Binding-site contacts:
Ligand atom N contacts residue ASP862 of chain 6.D at 1.2 Å.
Ligand atom N contacts residue LYS858 of chain 6.D at 1.3 Å (salt-bridge).
Ligand atom CD contacts residue ARG864 of chain 6.D at 0.6 Å.
Ligand atom CG contacts residue ALA860 of chain 6.D at 1.4 Å (hydrophobic).
Ligand atom NH1 contacts residue LEU829 of chain 6.D at 1.2 Å (h-bond).
Ligand atom NE contacts residue ALA826 of chain 6.D at 1.4 Å (h-bond).
Ligand atom CB contacts residue LYS858 of chain 6.D at 1.5 Å.
Ligand atom N contacts residue VAL814 of chain 6.D at 1.3 Å.
Ligand atom CA contacts residue LEU870 of chain 6.D at 0.9 Å (hydrophobic).
Ligand atom N contacts residue LYS858 of chain 6.D at 1.5 Å.
Ligand atom CB contacts residue LYS859 of chain 6.D at 1.3 Å.
Ligand atom C contacts residue LYS858 of chain 6.D at 1.6 Å.
Ligand atom CD2 contacts residue ILE866 of chain 6.D at 1.4 Å (hydrophobic).
Ligand atom CB contacts residue ARG857 of chain 6.D at 1.3 Å.
Ligand atom O contacts residue ASP862 of chain 6.D at 1.2 Å.
Ligand atom C contacts residue ASP855 of chain 6.D at 1.5 Å.
Ligand atom NZ contacts residue ARG864 of chain 6.D at 1.1 Å.
Ligand atom N contacts residue LYS858 of chain 6.D at 1.2 Å.
Ligand atom O contacts residue ASP855 of chain 6.D at 0.3 Å (salt-bridge).
Ligand atom CA contacts residue ASP862 of chain 6.D at 1.1 Å.
Ligand atom CE contacts residue ARG864 of chain 6.D at 0.4 Å.
Ligand atom CD contacts residue CYS830 of chain 6.D at 1.6 Å (hydrophobic).
Ligand atom CG contacts residue ILE866 of chain 6.D at 1.1 Å (hydrophobic).
Ligand atom CA contacts residue VAL814 of chain 6.D at 1.5 Å (hydrophobic).
Ligand atom CZ contacts residue LEU829 of chain 6.D at 0.9 Å (hydrophobic).
Ligand atom CA contacts residue LYS858 of chain 6.D at 1.5 Å.
Ligand atom CG contacts residue ARG864 of chain 6.D at 1.1 Å.
Ligand atom C contacts residue ASP862 of chain 6.D at 0.9 Å.
Ligand atom CB contacts residue LEU870 of chain 6.D at 1.5 Å (hydrophobic).
Ligand atom O contacts residue SER856 of chain 6.D at 1.3 Å.
Ligand atom CD1 contacts residue ALA860 of chain 6.D at 1.5 Å (hydrophobic).
Ligand atom O contacts residue LEU810 of chain 6.D at 1.2 Å.
Ligand atom NH2 contacts residue LEU829 of chain 6.D at 1.3 Å (h-bond).
Ligand atom O contacts residue GLU863 of chain 6.D at 1.5 Å.
Ligand atom CD2 contacts residue ALA860 of chain 6.D at 0.9 Å (hydrophobic).
Ligand atom N contacts residue GLU863 of chain 6.D at 1.2 Å (salt-bridge).
Ligand atom O contacts residue ILE866 of chain 6.D at 0.8 Å.
Ligand atom CD contacts residue LYS858 of chain 6.D at 1.4 Å.
Ligand atom N contacts residue LEU870 of chain 6.D at 0.7 Å.
Ligand atom CB contacts residue GLU863 of chain 6.D at 1.5 Å.

Sequence of chain 6.F:
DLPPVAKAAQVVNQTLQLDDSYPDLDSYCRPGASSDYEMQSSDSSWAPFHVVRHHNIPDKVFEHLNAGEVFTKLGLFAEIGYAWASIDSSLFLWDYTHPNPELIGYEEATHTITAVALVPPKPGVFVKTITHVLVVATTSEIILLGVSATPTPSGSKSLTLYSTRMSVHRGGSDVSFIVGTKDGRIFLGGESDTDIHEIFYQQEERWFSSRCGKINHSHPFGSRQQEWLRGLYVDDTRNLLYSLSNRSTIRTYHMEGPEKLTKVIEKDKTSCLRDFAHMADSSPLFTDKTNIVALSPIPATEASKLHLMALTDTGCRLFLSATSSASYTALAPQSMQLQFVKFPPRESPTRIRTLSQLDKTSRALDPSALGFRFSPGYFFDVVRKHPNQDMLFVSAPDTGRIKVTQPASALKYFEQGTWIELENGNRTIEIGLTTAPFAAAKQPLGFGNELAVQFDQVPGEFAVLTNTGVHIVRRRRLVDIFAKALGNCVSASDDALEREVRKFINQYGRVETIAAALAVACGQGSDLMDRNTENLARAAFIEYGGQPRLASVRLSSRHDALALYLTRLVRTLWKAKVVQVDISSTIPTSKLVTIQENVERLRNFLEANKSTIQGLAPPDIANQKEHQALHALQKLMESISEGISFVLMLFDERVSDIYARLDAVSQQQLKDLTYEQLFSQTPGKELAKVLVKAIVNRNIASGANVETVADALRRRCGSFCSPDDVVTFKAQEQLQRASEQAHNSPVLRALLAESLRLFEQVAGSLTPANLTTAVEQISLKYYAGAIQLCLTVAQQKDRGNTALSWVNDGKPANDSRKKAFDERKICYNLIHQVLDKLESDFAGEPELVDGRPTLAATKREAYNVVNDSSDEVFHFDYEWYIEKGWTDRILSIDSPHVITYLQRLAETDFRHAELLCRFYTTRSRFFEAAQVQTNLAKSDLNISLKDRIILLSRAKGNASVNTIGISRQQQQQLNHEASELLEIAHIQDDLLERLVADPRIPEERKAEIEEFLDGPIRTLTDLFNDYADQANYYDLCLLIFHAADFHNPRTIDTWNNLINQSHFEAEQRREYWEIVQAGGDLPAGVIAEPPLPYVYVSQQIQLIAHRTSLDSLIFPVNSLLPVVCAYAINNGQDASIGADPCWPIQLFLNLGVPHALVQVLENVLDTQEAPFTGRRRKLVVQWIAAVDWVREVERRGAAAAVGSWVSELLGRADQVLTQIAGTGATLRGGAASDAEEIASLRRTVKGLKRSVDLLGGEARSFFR

A protein and the small-molecule ligand that binds it are described below.
Small molecule (SMILES): CSCC[C@H](NC(=O)[C@@H]1CCCN1C(=O)[C@H](CC(C)C)NC(=O)[C@H](CC(C)C)NC(=O)[C@H](CCCCN)NC(=O)[C@H](C)NC(=O)[C@H](CCCCN)NC(=O)[C@@H](N)CCCN=C(N)N)C(=O)N[C@@H](CCC(=O)O)C(=O)N[C@@H](CCC(=O)O)C(=O)N[C@@H](C)C(=O)N[C@@H](CC(C)C)C(=O)N[C@@H](CC(C)C)C(=O)N1CCC[C@H]1C=O

Sequence of chain 6.D:
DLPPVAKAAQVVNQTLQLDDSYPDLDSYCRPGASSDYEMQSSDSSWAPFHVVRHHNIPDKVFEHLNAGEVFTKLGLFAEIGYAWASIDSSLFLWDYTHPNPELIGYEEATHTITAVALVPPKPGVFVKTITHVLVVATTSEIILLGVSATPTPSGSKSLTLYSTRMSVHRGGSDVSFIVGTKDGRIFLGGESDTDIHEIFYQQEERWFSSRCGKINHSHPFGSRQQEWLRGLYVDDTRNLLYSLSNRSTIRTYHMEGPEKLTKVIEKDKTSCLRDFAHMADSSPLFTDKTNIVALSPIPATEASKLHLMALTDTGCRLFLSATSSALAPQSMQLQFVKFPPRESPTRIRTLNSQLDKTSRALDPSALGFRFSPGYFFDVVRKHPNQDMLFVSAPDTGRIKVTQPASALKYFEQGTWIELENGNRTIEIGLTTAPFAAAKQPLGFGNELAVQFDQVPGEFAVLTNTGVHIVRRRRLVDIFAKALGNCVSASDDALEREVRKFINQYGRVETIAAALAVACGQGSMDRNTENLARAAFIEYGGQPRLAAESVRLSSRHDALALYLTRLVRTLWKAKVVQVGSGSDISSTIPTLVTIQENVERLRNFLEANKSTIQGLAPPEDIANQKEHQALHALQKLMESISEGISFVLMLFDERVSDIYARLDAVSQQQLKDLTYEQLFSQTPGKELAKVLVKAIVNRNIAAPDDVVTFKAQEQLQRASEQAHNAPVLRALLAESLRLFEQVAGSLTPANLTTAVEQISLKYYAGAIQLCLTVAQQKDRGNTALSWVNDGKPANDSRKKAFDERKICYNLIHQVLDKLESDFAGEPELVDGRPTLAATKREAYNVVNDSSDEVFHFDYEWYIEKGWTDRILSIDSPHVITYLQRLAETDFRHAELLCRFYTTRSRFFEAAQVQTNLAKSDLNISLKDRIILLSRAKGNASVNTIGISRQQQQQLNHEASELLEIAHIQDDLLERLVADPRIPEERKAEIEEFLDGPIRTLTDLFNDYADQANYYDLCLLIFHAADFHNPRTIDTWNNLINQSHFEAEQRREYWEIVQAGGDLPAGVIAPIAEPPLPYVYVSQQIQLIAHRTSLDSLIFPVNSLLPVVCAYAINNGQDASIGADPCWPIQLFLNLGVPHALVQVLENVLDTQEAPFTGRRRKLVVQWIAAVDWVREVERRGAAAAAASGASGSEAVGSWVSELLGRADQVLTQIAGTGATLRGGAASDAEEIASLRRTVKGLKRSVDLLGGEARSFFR